A small-molecule ligand and the protein it binds are described below.
Small molecule (SMILES): CC(C)(C)NC(=O)[C@@H]1C[C@@H]2CCCC[C@@H]2CN1C[C@@H](O)[C@H](Cc1ccccc1)NC(=O)[C@H](CC(N)=O)NC(=O)c1ccc2ccccc2n1

Sequence of chain 1.A:
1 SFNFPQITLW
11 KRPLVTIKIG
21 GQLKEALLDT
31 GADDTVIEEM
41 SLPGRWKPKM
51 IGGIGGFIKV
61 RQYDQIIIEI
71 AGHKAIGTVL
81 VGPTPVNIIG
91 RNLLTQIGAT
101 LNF

Sequence of chain 1.B:
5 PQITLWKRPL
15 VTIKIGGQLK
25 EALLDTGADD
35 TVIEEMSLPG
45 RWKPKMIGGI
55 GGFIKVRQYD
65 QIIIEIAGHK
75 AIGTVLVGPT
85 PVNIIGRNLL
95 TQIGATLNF

Binding-site contacts:
Ligand atom C31 contacts residue GLY53 of chain 1.B at 3.6 Å.
Ligand atom N11 contacts residue GLY31 of chain 1.B at 3.5 Å (h-bond).
Ligand atom CM contacts residue ASP29 of chain 1.B at 3.6 Å.
Ligand atom CD2 contacts residue GLY31 of chain 1.A at 3.5 Å.
Ligand atom C51 contacts residue GLY53 of chain 1.B at 3.7 Å.
Ligand atom O2 contacts residue ASP29 of chain 1.B at 2.7 Å (salt-bridge).
Ligand atom C7 contacts residue PRO85 of chain 1.B at 3.6 Å (hydrophobic).
Ligand atom C22 contacts residue ILE54 of chain 1.A at 3.3 Å (hydrophobic).
Ligand atom C6 contacts residue PRO85 of chain 1.B at 3.7 Å (hydrophobic).
Ligand atom O2 contacts residue GLY31 of chain 1.A at 3.5 Å.
Ligand atom OD1 contacts residue ASP34 of chain 1.A at 3.4 Å (salt-bridge).
Ligand atom C71 contacts residue ILE88 of chain 1.A at 3.3 Å (hydrophobic).
Ligand atom C9 contacts residue ASP29 of chain 1.B at 3.5 Å.
Ligand atom C22 contacts residue ILE88 of chain 1.B at 3.3 Å (hydrophobic).
Ligand atom CB contacts residue GLY52 of chain 1.A at 3.6 Å.
Ligand atom C81 contacts residue ASP29 of chain 1.A at 3.5 Å.
Ligand atom N1 contacts residue GLY52 of chain 1.A at 3.1 Å (h-bond).
Ligand atom C4 contacts residue ARG12 of chain 1.B at 3.3 Å.
Ligand atom C32 contacts residue ILE54 of chain 1.A at 3.3 Å (hydrophobic).
Ligand atom ND2 contacts residue ASP33 of chain 1.A at 3.4 Å (salt-bridge).
Ligand atom O2 contacts residue ASP29 of chain 1.A at 2.6 Å (salt-bridge).
Ligand atom CB1 contacts residue ASP29 of chain 1.B at 3.0 Å.
Ligand atom O1 contacts residue GLY53 of chain 1.A at 3.7 Å.
Ligand atom C51 contacts residue PRO85 of chain 1.A at 3.6 Å (hydrophobic).
Ligand atom C3 contacts residue ARG12 of chain 1.B at 3.4 Å.
Ligand atom CM contacts residue GLY31 of chain 1.B at 3.2 Å.
Ligand atom C8 contacts residue GLY52 of chain 1.A at 3.6 Å.
Ligand atom O contacts residue ASP33 of chain 1.A at 3.0 Å (salt-bridge).
Ligand atom C9 contacts residue ASP29 of chain 1.A at 3.1 Å.
Ligand atom C21 contacts residue GLY31 of chain 1.B at 3.5 Å.
Ligand atom CE1 contacts residue GLY53 of chain 1.A at 3.6 Å.
Ligand atom O contacts residue ALA32 of chain 1.A at 3.6 Å.
Ligand atom C61 contacts residue ILE88 of chain 1.A at 3.3 Å (hydrophobic).
Ligand atom N2 contacts residue GLY31 of chain 1.A at 3.6 Å (h-bond).
Ligand atom O contacts residue GLY31 of chain 1.A at 3.5 Å (h-bond).
Ligand atom OD1 contacts residue GLY52 of chain 1.A at 3.6 Å (h-bond).
Ligand atom C81 contacts residue GLY31 of chain 1.B at 3.2 Å.
Ligand atom C32 contacts residue GLY52 of chain 1.B at 3.0 Å.
Ligand atom ND2 contacts residue ASP34 of chain 1.A at 3.1 Å (salt-bridge).
Ligand atom N contacts residue GLY52 of chain 1.A at 3.1 Å (h-bond).